This protein binds this small molecule.
Small molecule (SMILES): O=c1[nH]c(=O)c2[nH+]cn([C@@H]3O[C@H](COP(=O)(O)O)[C@@H](O)[C@H]3O)c2[nH]1

Sequence of chain 1.B:
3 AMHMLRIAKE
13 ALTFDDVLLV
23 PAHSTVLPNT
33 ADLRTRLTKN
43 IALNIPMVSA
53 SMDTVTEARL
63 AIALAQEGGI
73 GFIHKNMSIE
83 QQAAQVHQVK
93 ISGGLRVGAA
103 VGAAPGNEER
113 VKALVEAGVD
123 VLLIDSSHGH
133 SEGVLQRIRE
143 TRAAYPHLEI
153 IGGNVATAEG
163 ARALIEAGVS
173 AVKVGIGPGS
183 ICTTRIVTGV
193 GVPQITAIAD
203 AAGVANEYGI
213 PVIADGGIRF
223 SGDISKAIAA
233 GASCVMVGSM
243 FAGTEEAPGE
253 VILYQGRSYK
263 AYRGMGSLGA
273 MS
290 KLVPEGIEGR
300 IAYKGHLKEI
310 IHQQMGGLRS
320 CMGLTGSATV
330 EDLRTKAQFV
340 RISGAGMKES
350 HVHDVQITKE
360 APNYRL

Binding-site contacts:
Ligand atom O3' contacts residue ASP217 of chain 1.B at 2.6 Å (salt-bridge).
Ligand atom N1 contacts residue CYS184 of chain 1.B at 3.1 Å.
Ligand atom C5 contacts residue NAD1 of chain 1.H at 3.6 Å.
Ligand atom C2 contacts residue THR186 of chain 1.B at 3.6 Å.
Ligand atom C5 contacts residue ILE183 of chain 1.B at 3.6 Å (hydrophobic).
Ligand atom N3 contacts residue NAD1 of chain 1.H at 3.2 Å.
Ligand atom C2 contacts residue CYS184 of chain 1.B at 2.8 Å (hydrophobic).
Ligand atom C6 contacts residue GLU294 of chain 1.B at 3.5 Å.
Ligand atom N7 contacts residue GLY266 of chain 1.B at 3.6 Å.
Ligand atom N3 contacts residue CYS184 of chain 1.B at 3.1 Å.
Ligand atom O3P contacts residue SER182 of chain 1.B at 2.7 Å (h-bond).
Ligand atom O6 contacts residue MET267 of chain 1.B at 3.3 Å (h-bond).
Ligand atom N1 contacts residue GLU294 of chain 1.B at 2.8 Å (salt-bridge).
Ligand atom O3P contacts residue TYR264 of chain 1.B at 2.7 Å (h-bond).
Ligand atom O6 contacts residue GLY295 of chain 1.B at 3.4 Å.
Ligand atom O2 contacts residue GLU294 of chain 1.B at 3.6 Å (salt-bridge).
Ligand atom O2 contacts residue NAD1 of chain 1.H at 3.3 Å.
Ligand atom O1P contacts residue GLY240 of chain 1.B at 2.8 Å (h-bond).
Ligand atom O2' contacts residue ASP217 of chain 1.B at 2.6 Å (salt-bridge).
Ligand atom C2 contacts residue GLU294 of chain 1.B at 3.6 Å.
Ligand atom C4' contacts residue ASP217 of chain 1.B at 3.5 Å.
Ligand atom O6 contacts residue GLY266 of chain 1.B at 3.4 Å.
Ligand atom O2P contacts residue GLY181 of chain 1.B at 3.3 Å.
Ligand atom O2 contacts residue THR186 of chain 1.B at 2.6 Å (h-bond).
Ligand atom O2 contacts residue CYS184 of chain 1.B at 2.7 Å (h-bond).
Ligand atom O1P contacts residue SER241 of chain 1.B at 3.5 Å (h-bond).
Ligand atom O6 contacts residue GLU294 of chain 1.B at 3.5 Å (salt-bridge).
Ligand atom N7 contacts residue MET267 of chain 1.B at 2.9 Å (h-bond).
Ligand atom N7 contacts residue ILE183 of chain 1.B at 3.5 Å.
Ligand atom O5' contacts residue GLY218 of chain 1.B at 3.6 Å.
Ligand atom C2 contacts residue NAD1 of chain 1.H at 3.3 Å.
Ligand atom O2P contacts residue GLY219 of chain 1.B at 2.9 Å (h-bond).
Ligand atom O3' contacts residue ALA52 of chain 1.B at 3.3 Å.
Ligand atom O5' contacts residue GLY181 of chain 1.B at 3.4 Å.
Ligand atom C4 contacts residue NAD1 of chain 1.H at 3.3 Å.
Ligand atom O3' contacts residue MET238 of chain 1.B at 3.6 Å (h-bond).
Ligand atom O3P contacts residue SER241 of chain 1.B at 2.9 Å (h-bond).
Ligand atom O6 contacts residue GLY268 of chain 1.B at 2.7 Å (h-bond).
Ligand atom O2P contacts residue SER182 of chain 1.B at 2.9 Å (h-bond).
Ligand atom C3' contacts residue ASP217 of chain 1.B at 3.4 Å.